Sequence of chain 1.A:
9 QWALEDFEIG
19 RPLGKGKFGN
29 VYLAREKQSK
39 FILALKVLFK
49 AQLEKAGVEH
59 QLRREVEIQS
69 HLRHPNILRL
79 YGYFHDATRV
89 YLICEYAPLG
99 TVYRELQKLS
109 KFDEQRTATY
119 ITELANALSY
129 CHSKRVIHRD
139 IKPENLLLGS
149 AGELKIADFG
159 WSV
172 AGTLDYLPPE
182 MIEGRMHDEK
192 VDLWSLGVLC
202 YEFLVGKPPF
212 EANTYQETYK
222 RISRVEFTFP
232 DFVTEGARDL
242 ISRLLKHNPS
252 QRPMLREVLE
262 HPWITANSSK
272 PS

Binding-site contacts:
Ligand atom N22 contacts residue LEU21 of chain 1.A at 3.9 Å.
Ligand atom C25 contacts residue LEU145 of chain 1.A at 3.7 Å (hydrophobic).
Ligand atom N24 contacts residue ALA95 of chain 1.A at 2.9 Å (h-bond).
Ligand atom F36 contacts residue TRP159 of chain 1.A at 3.5 Å.
Ligand atom N16 contacts residue PHE157 of chain 1.A at 3.8 Å.
Ligand atom N26 contacts residue GLU93 of chain 1.A at 2.9 Å (salt-bridge).
Ligand atom C13 contacts residue VAL29 of chain 1.A at 3.7 Å (hydrophobic).
Ligand atom N24 contacts residue TYR94 of chain 1.A at 3.6 Å.
Ligand atom C13 contacts residue LYS44 of chain 1.A at 3.8 Å.
Ligand atom C15 contacts residue LEU145 of chain 1.A at 3.9 Å (hydrophobic).
Ligand atom C03 contacts residue LEU60 of chain 1.A at 3.4 Å (hydrophobic).
Ligand atom N22 contacts residue ALA95 of chain 1.A at 3.8 Å.
Ligand atom C09 contacts residue GLY158 of chain 1.A at 3.3 Å.
Ligand atom F37 contacts residue PHE26 of chain 1.A at 2.9 Å.
Ligand atom C08 contacts residue GLY158 of chain 1.A at 3.9 Å.
Ligand atom F37 contacts residue LEU51 of chain 1.A at 3.8 Å.
Ligand atom C12 contacts residue LYS44 of chain 1.A at 3.2 Å.
Ligand atom F35 contacts residue PHE26 of chain 1.A at 3.6 Å.
Ligand atom N26 contacts residue ALA42 of chain 1.A at 3.8 Å.
Ligand atom F35 contacts residue TRP159 of chain 1.A at 3.7 Å.
Ligand atom C23 contacts residue TYR94 of chain 1.A at 3.3 Å (hydrophobic).
Ligand atom N26 contacts residue LEU76 of chain 1.A at 3.2 Å.
Ligand atom C19 contacts residue LEU21 of chain 1.A at 3.5 Å (hydrophobic).
Ligand atom C23 contacts residue ALA95 of chain 1.A at 3.2 Å (hydrophobic).
Ligand atom C04 contacts residue LEU60 of chain 1.A at 3.6 Å (hydrophobic).
Ligand atom N24 contacts residue GLU93 of chain 1.A at 3.7 Å.
Ligand atom C34 contacts residue PHE26 of chain 1.A at 3.9 Å (hydrophobic).
Ligand atom C29 contacts residue LEU76 of chain 1.A at 3.6 Å (hydrophobic).
Ligand atom C19 contacts residue VAL161 of chain 1.A at 3.5 Å (hydrophobic).
Ligand atom C25 contacts residue ALA42 of chain 1.A at 4.0 Å (hydrophobic).
Ligand atom C28 contacts residue LEU76 of chain 1.A at 3.4 Å (hydrophobic).
Ligand atom C11 contacts residue LYS44 of chain 1.A at 3.6 Å.
Ligand atom O30 contacts residue GLY158 of chain 1.A at 2.8 Å (h-bond).
Ligand atom F01 contacts residue VAL56 of chain 1.A at 3.1 Å.
Ligand atom O31 contacts residue GLU63 of chain 1.A at 3.9 Å.
Ligand atom N10 contacts residue LYS44 of chain 1.A at 3.8 Å.
Ligand atom C25 contacts residue GLU93 of chain 1.A at 3.8 Å.
Ligand atom C28 contacts residue LEU145 of chain 1.A at 3.7 Å (hydrophobic).
Ligand atom C07 contacts residue GLY158 of chain 1.A at 3.9 Å.
Ligand atom C27 contacts residue LEU145 of chain 1.A at 3.7 Å (hydrophobic).

The protein below binds the small molecule below.
Small molecule (SMILES): CC(C)n1nc(-c2ccc(NC(=O)/C=C/C(=O)c3ccc(F)c(C(F)(F)F)c3)cc2)c2c(N)ncnc21